Binding-site contacts:
Ligand atom C2 contacts residue ASN1134 of chain 1.B at 2.5 Å.
Ligand atom O6 contacts residue ASN1134 of chain 1.B at 4.3 Å.
Ligand atom C4 contacts residue ASN1134 of chain 1.B at 4.3 Å.
Ligand atom C7 contacts residue ASN1134 of chain 1.B at 3.7 Å.
Ligand atom C3 contacts residue ASN1134 of chain 1.B at 3.9 Å.
Ligand atom C5 contacts residue ASN1134 of chain 1.B at 3.7 Å.
Ligand atom O5 contacts residue ASN1134 of chain 1.B at 2.4 Å (h-bond).
Ligand atom C8 contacts residue ASN1134 of chain 1.B at 4.0 Å.
Ligand atom N2 contacts residue ASN1134 of chain 1.B at 3.0 Å (h-bond).
Ligand atom C1 contacts residue ASN1134 of chain 1.B at 1.4 Å.

A protein and the small-molecule ligand that binds it are described below.
Small molecule (SMILES): CC(=O)N[C@@H]1[C@@H](O)[C@H](O)[C@@H](CO)O[C@H]1O

Sequence of chain 1.B:
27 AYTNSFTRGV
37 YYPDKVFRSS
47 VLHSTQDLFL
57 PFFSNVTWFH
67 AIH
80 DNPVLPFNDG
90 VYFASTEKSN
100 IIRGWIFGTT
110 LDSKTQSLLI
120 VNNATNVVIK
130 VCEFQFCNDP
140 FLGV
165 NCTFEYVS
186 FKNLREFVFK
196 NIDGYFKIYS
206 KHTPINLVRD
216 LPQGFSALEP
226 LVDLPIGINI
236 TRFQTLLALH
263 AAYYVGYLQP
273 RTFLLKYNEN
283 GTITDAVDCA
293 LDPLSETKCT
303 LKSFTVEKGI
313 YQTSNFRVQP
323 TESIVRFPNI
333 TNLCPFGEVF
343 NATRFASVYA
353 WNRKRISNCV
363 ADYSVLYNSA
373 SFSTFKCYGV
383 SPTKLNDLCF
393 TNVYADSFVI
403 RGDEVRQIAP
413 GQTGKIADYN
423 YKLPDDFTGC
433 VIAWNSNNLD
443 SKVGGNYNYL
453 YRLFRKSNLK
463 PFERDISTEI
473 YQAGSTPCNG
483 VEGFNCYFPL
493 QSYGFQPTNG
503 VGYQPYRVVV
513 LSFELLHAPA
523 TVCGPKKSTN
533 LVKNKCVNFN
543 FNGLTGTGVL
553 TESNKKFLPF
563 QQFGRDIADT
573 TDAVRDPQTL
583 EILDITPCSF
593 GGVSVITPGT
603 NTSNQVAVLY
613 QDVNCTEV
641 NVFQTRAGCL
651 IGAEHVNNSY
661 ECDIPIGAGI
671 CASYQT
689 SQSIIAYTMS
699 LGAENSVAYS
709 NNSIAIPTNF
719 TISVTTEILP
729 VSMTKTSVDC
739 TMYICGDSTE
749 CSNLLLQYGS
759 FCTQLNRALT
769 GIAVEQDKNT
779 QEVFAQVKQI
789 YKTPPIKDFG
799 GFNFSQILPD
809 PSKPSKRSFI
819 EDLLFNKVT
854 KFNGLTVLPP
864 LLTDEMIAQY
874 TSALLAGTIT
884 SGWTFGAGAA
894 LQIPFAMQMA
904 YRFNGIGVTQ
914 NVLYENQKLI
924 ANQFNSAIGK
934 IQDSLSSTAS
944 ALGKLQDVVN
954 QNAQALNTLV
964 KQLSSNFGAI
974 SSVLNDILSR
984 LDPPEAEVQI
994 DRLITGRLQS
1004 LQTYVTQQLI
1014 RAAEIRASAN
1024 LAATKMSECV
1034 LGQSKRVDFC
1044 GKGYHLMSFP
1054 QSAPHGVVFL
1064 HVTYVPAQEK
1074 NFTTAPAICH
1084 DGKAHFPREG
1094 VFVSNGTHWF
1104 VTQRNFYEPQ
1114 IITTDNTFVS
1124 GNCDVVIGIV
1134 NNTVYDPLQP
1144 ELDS